The protein below binds the small molecule below.
Small molecule (SMILES): CC(=O)N[C@H]1[C@H](O[C@H]2[C@H](O)[C@@H](NC(C)=O)CO[C@@H]2CO)O[C@H](CO)[C@@H](O)[C@@H]1O

Sequence of chain 1.G:
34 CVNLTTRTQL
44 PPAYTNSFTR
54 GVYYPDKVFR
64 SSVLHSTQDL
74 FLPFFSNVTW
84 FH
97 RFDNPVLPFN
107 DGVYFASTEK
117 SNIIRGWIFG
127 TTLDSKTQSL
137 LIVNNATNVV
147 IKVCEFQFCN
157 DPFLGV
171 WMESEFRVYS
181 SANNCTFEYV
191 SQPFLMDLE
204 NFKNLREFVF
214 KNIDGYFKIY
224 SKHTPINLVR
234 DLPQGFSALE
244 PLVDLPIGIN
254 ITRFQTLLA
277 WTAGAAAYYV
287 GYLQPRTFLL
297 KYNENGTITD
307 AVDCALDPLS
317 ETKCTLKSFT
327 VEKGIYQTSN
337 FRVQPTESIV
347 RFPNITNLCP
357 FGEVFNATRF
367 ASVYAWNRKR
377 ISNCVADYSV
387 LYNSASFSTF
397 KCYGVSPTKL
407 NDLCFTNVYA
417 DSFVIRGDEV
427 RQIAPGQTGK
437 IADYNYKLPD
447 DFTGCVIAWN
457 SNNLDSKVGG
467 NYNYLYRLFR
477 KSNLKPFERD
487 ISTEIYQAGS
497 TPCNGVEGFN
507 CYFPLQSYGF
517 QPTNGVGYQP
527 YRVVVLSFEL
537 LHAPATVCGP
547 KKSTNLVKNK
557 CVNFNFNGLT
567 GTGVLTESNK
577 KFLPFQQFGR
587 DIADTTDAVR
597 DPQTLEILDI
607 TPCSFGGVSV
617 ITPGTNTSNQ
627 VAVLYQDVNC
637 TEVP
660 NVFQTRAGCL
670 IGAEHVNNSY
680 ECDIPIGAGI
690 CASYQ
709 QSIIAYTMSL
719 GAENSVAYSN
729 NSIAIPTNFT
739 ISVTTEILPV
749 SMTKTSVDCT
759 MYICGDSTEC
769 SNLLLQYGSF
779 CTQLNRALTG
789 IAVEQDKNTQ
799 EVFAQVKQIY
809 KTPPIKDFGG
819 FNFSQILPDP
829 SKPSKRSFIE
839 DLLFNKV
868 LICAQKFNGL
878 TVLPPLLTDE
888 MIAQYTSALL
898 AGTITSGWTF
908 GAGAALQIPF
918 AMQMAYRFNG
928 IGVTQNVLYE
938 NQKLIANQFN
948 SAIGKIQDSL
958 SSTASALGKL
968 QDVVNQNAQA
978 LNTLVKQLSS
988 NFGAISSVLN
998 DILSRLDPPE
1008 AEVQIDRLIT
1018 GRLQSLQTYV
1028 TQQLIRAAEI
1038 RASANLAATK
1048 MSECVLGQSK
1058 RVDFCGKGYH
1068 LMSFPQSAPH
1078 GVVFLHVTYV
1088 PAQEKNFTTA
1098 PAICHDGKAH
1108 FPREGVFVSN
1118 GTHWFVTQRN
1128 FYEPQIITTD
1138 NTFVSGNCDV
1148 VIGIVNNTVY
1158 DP

Binding-site contacts:
Ligand atom C5 contacts residue ASN1153 of chain 1.G at 3.8 Å.
Ligand atom C3 contacts residue ASN1153 of chain 1.G at 3.8 Å.
Ligand atom N2 contacts residue ASN1153 of chain 1.G at 2.9 Å (h-bond).
Ligand atom O7 contacts residue ASN1153 of chain 1.G at 3.2 Å (h-bond).
Ligand atom C8 contacts residue ILE1151 of chain 1.G at 4.2 Å (hydrophobic).
Ligand atom C1 contacts residue ASN1153 of chain 1.G at 1.5 Å.
Ligand atom C2 contacts residue ASN1153 of chain 1.G at 2.5 Å.
Ligand atom C7 contacts residue ASN1153 of chain 1.G at 3.2 Å.
Ligand atom C8 contacts residue ASN1153 of chain 1.G at 4.4 Å.
Ligand atom C4 contacts residue ASN1153 of chain 1.G at 4.3 Å.
Ligand atom O5 contacts residue ASN1153 of chain 1.G at 2.4 Å (h-bond).
Ligand atom O6 contacts residue ASN1153 of chain 1.G at 4.5 Å.